The small molecule below binds the protein below.
Small molecule (SMILES): CC(=O)N[C@@H]1[C@@H](O)[C@H](O)[C@@H](CO)O[C@H]1O

Sequence of chain 1.A:
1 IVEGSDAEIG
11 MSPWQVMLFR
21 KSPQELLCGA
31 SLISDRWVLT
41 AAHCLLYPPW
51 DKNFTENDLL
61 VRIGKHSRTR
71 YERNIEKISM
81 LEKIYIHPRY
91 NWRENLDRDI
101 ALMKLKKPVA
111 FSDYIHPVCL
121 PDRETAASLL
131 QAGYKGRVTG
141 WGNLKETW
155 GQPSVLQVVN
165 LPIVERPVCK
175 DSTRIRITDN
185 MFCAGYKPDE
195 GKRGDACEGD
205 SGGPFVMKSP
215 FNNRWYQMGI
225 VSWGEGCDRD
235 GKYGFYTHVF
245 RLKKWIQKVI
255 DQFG

Binding-site contacts:
Ligand atom C3 contacts residue ASN53 of chain 1.A at 3.7 Å.
Ligand atom O7 contacts residue ASN53 of chain 1.A at 3.4 Å (h-bond).
Ligand atom C8 contacts residue LEU46 of chain 1.A at 3.9 Å (hydrophobic).
Ligand atom N2 contacts residue ASN53 of chain 1.A at 3.1 Å (h-bond).
Ligand atom N2 contacts residue LEU46 of chain 1.A at 4.2 Å.
Ligand atom O5 contacts residue ASN53 of chain 1.A at 2.2 Å (h-bond).
Ligand atom C4 contacts residue ASN53 of chain 1.A at 4.1 Å.
Ligand atom C8 contacts residue TRP92 of chain 1.A at 4.3 Å (hydrophobic).
Ligand atom C2 contacts residue ASN53 of chain 1.A at 2.4 Å.
Ligand atom C1 contacts residue ASN53 of chain 1.A at 1.4 Å.
Ligand atom C5 contacts residue ASN53 of chain 1.A at 3.6 Å.
Ligand atom C8 contacts residue PRO48 of chain 1.A at 3.9 Å (hydrophobic).
Ligand atom C7 contacts residue ASN53 of chain 1.A at 3.5 Å.
Ligand atom C7 contacts residue LEU46 of chain 1.A at 4.0 Å (hydrophobic).